A protein and the small-molecule ligand that binds it are described below.
Small molecule (SMILES): O=C(Nc1nncn1C1CC1)[C@@H]1CCOc2ccccc21

Sequence of chain 2.A:
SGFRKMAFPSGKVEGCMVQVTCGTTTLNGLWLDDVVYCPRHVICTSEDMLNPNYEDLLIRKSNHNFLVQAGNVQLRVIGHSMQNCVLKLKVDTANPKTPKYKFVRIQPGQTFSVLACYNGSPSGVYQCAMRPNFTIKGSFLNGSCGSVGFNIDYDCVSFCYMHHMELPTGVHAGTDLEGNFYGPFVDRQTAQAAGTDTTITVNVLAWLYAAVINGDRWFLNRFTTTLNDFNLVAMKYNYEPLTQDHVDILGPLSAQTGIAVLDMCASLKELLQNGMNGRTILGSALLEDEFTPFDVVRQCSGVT

Sequence of chain 1.A:
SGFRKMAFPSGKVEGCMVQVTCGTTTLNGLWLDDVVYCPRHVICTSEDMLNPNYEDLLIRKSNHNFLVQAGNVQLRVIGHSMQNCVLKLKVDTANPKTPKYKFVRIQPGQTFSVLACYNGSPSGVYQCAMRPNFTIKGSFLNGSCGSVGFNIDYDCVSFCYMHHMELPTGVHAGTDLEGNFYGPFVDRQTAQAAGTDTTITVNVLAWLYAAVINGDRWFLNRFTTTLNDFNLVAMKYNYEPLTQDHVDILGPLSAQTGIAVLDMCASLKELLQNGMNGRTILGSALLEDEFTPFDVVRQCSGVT

Binding-site contacts:
Ligand atom C10 contacts residue GLN189 of chain 2.A at 3.9 Å.
Ligand atom C8 contacts residue GLN189 of chain 2.A at 3.6 Å.
Ligand atom C11 contacts residue ASP187 of chain 2.A at 4.0 Å.
Ligand atom N1 contacts residue CYS145 of chain 2.A at 3.6 Å.
Ligand atom C11 contacts residue ARG188 of chain 2.A at 3.9 Å.
Ligand atom C13 contacts residue HIS164 of chain 2.A at 3.2 Å.
Ligand atom C contacts residue GLU166 of chain 2.A at 3.9 Å.
Ligand atom N2 contacts residue GLU166 of chain 2.A at 3.6 Å.
Ligand atom C4 contacts residue LEU141 of chain 2.A at 4.0 Å (hydrophobic).
Ligand atom N1 contacts residue GLU166 of chain 2.A at 3.3 Å (salt-bridge).
Ligand atom N2 contacts residue HIS163 of chain 2.A at 2.7 Å (h-bond).
Ligand atom C3 contacts residue LEU141 of chain 2.A at 3.8 Å (hydrophobic).
Ligand atom C13 contacts residue HIS41 of chain 2.A at 3.7 Å.
Ligand atom C2 contacts residue GLU166 of chain 2.A at 3.8 Å.
Ligand atom C2 contacts residue PHE140 of chain 2.A at 3.2 Å (hydrophobic).
Ligand atom N2 contacts residue PHE140 of chain 2.A at 3.6 Å.
Ligand atom C12 contacts residue HIS164 of chain 2.A at 3.5 Å.
Ligand atom C12 contacts residue HIS41 of chain 2.A at 3.6 Å.
Ligand atom C2 contacts residue HIS163 of chain 2.A at 3.9 Å.
Ligand atom N contacts residue CYS145 of chain 2.A at 3.8 Å.
Ligand atom C13 contacts residue MET165 of chain 2.A at 3.5 Å (hydrophobic).
Ligand atom C4 contacts residue ASN142 of chain 2.A at 3.8 Å.
Ligand atom O contacts residue GLU166 of chain 2.A at 3.0 Å (salt-bridge).
Ligand atom C5 contacts residue ASN142 of chain 2.A at 3.4 Å.
Ligand atom O contacts residue MET165 of chain 2.A at 3.6 Å.
Ligand atom N2 contacts residue MET165 of chain 2.A at 3.9 Å.
Ligand atom N1 contacts residue HIS163 of chain 2.A at 3.1 Å (h-bond).
Ligand atom C11 contacts residue MET49 of chain 2.A at 3.2 Å (hydrophobic).
Ligand atom N1 contacts residue MET165 of chain 2.A at 3.3 Å.
Ligand atom C12 contacts residue MET165 of chain 2.A at 3.4 Å (hydrophobic).
Ligand atom C1 contacts residue CYS145 of chain 2.A at 3.8 Å (hydrophobic).
Ligand atom C2 contacts residue LEU141 of chain 2.A at 3.9 Å (hydrophobic).
Ligand atom C12 contacts residue MET49 of chain 2.A at 3.9 Å (hydrophobic).
Ligand atom C3 contacts residue ASN142 of chain 2.A at 3.1 Å.
Ligand atom C1 contacts residue GLU166 of chain 2.A at 3.9 Å.
Ligand atom O1 contacts residue GLN189 of chain 2.A at 3.5 Å (h-bond).
Ligand atom C4 contacts residue SER1 of chain 1.A at 4.0 Å.
Ligand atom N3 contacts residue LEU141 of chain 2.A at 4.0 Å.
Ligand atom C11 contacts residue MET165 of chain 2.A at 3.6 Å (hydrophobic).
Ligand atom C10 contacts residue MET49 of chain 2.A at 3.4 Å (hydrophobic).